The protein below binds the small molecule below.
Small molecule (SMILES): O=CCCC(=O)O

Sequence of chain 2.B:
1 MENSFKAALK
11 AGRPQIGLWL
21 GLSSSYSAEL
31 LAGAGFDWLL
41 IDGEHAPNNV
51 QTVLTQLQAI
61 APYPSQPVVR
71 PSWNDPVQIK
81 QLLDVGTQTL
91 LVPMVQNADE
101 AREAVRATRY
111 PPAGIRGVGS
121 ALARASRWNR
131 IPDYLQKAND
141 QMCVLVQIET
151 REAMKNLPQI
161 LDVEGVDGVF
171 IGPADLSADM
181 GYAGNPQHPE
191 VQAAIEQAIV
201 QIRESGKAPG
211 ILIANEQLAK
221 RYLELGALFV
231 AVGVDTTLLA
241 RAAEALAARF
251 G

Sequence of chain 1.B:
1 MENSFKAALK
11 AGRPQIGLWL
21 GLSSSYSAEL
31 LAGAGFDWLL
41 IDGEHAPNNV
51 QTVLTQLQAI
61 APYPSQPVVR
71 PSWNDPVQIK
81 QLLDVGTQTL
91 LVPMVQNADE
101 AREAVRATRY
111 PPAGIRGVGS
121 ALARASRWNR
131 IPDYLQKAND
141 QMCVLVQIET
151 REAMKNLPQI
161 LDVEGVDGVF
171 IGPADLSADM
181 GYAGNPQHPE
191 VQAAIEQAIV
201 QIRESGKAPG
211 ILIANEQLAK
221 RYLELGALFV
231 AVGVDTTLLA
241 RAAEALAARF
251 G

Binding-site contacts:
Ligand atom O4 contacts residue VAL118 of chain 2.B at 4.1 Å.
Ligand atom O4 contacts residue TRP19 of chain 1.B at 4.5 Å.
Ligand atom C3 contacts residue LEU212 of chain 1.B at 4.3 Å (hydrophobic).
Ligand atom O4 contacts residue ARG70 of chain 1.B at 2.8 Å (salt-bridge).
Ligand atom O1 contacts residue ALA121 of chain 2.B at 2.9 Å (h-bond).
Ligand atom O4 contacts residue CO1 of chain 1.H at 4.2 Å.
Ligand atom C3 contacts residue ALA174 of chain 1.B at 4.3 Å (hydrophobic).
Ligand atom C2 contacts residue GLY119 of chain 2.B at 4.1 Å.
Ligand atom C1 contacts residue SER120 of chain 2.B at 4.0 Å.
Ligand atom C3 contacts residue VAL118 of chain 2.B at 4.0 Å (hydrophobic).
Ligand atom O2 contacts residue ALA121 of chain 2.B at 4.0 Å.
Ligand atom C4 contacts residue LEU212 of chain 1.B at 4.2 Å (hydrophobic).
Ligand atom O2 contacts residue ALA174 of chain 1.B at 4.2 Å.
Ligand atom C1 contacts residue ALA121 of chain 2.B at 3.6 Å (hydrophobic).
Ligand atom C4 contacts residue ARG70 of chain 1.B at 3.6 Å.
Ligand atom C4 contacts residue TRP19 of chain 1.B at 4.5 Å (hydrophobic).
Ligand atom O4 contacts residue HIS45 of chain 1.B at 4.2 Å.
Ligand atom O1 contacts residue SER120 of chain 2.B at 2.9 Å (h-bond).
Ligand atom O1 contacts residue GLY119 of chain 2.B at 3.4 Å.
Ligand atom C1 contacts residue ALA174 of chain 1.B at 4.4 Å (hydrophobic).
Ligand atom C2 contacts residue ALA121 of chain 2.B at 3.9 Å (hydrophobic).
Ligand atom C4 contacts residue PYR1 of chain 1.K at 3.6 Å.
Ligand atom C3 contacts residue PYR1 of chain 1.K at 4.0 Å.
Ligand atom O4 contacts residue MG1 of chain 1.I at 4.2 Å.
Ligand atom C4 contacts residue GLY119 of chain 2.B at 4.3 Å.
Ligand atom O4 contacts residue PYR1 of chain 1.K at 3.0 Å.
Ligand atom C1 contacts residue GLY119 of chain 2.B at 4.3 Å.
Ligand atom C4 contacts residue VAL118 of chain 2.B at 4.3 Å (hydrophobic).
Ligand atom C2 contacts residue LEU212 of chain 1.B at 4.5 Å (hydrophobic).
Ligand atom C3 contacts residue GLY119 of chain 2.B at 4.0 Å.